Binding-site contacts:
Ligand atom C4 contacts residue ASN62 of chain 1.B at 4.1 Å.
Ligand atom C1 contacts residue ASN62 of chain 1.B at 1.4 Å.
Ligand atom C5 contacts residue ASN62 of chain 1.B at 3.6 Å.
Ligand atom N2 contacts residue ASN62 of chain 1.B at 2.9 Å (h-bond).
Ligand atom C3 contacts residue ASN62 of chain 1.B at 3.8 Å.
Ligand atom C2 contacts residue ASN62 of chain 1.B at 2.4 Å.
Ligand atom O5 contacts residue ASN62 of chain 1.B at 2.3 Å (h-bond).
Ligand atom C8 contacts residue ASN62 of chain 1.B at 4.3 Å.
Ligand atom C7 contacts residue ASN62 of chain 1.B at 3.8 Å.

A protein and the small-molecule ligand that binds it are described below.
Small molecule (SMILES): CC(=O)N[C@H]1[C@H](O[C@H]2[C@H](O)[C@@H](NC(C)=O)CO[C@@H]2CO)O[C@H](CO)[C@@H](O[C@@H]2O[C@H](CO[C@H]3O[C@H](CO[C@H]4O[C@H](CO)[C@@H](O)[C@H](O)[C@@H]4O)[C@@H](O)[C@H](O[C@H]4O[C@H](CO)[C@@H](O)[C@H](O)[C@@H]4O)[C@@H]3O)[C@@H](O)[C@H](O[C@H]3O[C@H](CO)[C@@H](O)[C@H](O)[C@@H]3O)[C@@H]2O)[C@@H]1O

Sequence of chain 1.B:
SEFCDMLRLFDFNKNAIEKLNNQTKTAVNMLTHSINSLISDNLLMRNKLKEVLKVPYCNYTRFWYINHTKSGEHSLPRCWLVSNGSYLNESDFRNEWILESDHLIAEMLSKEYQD